Sequence of chain 1.B:
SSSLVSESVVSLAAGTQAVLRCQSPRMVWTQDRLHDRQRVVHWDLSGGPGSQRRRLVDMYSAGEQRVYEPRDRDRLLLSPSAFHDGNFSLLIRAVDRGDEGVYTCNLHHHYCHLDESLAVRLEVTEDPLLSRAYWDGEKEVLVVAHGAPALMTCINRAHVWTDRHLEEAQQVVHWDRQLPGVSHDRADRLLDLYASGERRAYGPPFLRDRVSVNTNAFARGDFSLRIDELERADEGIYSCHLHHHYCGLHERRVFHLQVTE

A small-molecule ligand and the protein it binds are described below.
Small molecule (SMILES): CC(=O)N[C@@H]1[C@@H](O)[C@H](O)[C@@H](CO)O[C@H]1O

Binding-site contacts:
Ligand atom N2 contacts residue ASN87 of chain 1.B at 2.9 Å (h-bond).
Ligand atom C2 contacts residue ASN87 of chain 1.B at 2.4 Å.
Ligand atom C5 contacts residue SER89 of chain 1.B at 4.3 Å.
Ligand atom O5 contacts residue ASN87 of chain 1.B at 2.3 Å (h-bond).
Ligand atom C3 contacts residue ASN87 of chain 1.B at 3.7 Å.
Ligand atom O4 contacts residue LEU151 of chain 1.B at 3.7 Å.
Ligand atom O7 contacts residue ASN87 of chain 1.B at 3.9 Å.
Ligand atom O5 contacts residue SER79 of chain 1.B at 4.4 Å.
Ligand atom O6 contacts residue LEU151 of chain 1.B at 3.4 Å.
Ligand atom C4 contacts residue LEU151 of chain 1.B at 4.4 Å (hydrophobic).
Ligand atom O5 contacts residue SER89 of chain 1.B at 4.1 Å.
Ligand atom C4 contacts residue ASN87 of chain 1.B at 4.2 Å.
Ligand atom C5 contacts residue LEU151 of chain 1.B at 4.1 Å (hydrophobic).
Ligand atom C6 contacts residue LEU151 of chain 1.B at 3.8 Å (hydrophobic).
Ligand atom C5 contacts residue ASN87 of chain 1.B at 3.7 Å.
Ligand atom O7 contacts residue ASP85 of chain 1.B at 4.3 Å.
Ligand atom C1 contacts residue SER89 of chain 1.B at 4.5 Å.
Ligand atom C1 contacts residue ASN87 of chain 1.B at 1.4 Å.
Ligand atom C7 contacts residue ASN87 of chain 1.B at 3.6 Å.